Sequence of chain 2.A:
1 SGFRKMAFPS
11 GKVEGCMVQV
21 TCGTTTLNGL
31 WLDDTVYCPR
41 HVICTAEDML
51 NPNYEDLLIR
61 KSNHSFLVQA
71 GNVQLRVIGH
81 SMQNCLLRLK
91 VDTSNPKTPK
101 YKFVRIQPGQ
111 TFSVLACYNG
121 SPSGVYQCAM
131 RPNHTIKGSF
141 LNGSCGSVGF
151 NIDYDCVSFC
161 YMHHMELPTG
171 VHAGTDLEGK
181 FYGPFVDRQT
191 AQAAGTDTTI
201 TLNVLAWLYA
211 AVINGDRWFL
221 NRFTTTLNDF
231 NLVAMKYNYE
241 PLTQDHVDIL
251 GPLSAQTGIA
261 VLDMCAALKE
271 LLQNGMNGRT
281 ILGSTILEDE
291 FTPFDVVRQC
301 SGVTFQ

Sequence of chain 1.A:
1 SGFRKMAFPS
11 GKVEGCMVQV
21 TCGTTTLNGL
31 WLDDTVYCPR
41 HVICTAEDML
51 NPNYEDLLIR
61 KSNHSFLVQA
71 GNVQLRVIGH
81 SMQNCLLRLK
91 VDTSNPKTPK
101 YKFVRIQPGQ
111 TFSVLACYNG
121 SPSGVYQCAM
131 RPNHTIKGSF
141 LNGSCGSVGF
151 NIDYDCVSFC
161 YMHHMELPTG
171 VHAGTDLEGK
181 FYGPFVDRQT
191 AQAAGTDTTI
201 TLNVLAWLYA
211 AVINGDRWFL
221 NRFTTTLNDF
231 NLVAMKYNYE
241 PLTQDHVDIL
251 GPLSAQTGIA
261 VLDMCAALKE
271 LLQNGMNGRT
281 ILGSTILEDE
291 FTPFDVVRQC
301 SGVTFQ

A protein and the small-molecule ligand that binds it are described below.
Small molecule (SMILES): CC(=O)N[C@@H](CC(C)C)C(=O)N[C@@H](C)C(=O)N[C@@H](C)C(=O)N[C@@H](C[C@@H]1CCNC1=O)[C@@H](C)O

Binding-site contacts:
Ligand atom N contacts residue PRO168 of chain 1.A at 3.7 Å.
Ligand atom CD2 contacts residue HIS163 of chain 1.A at 3.8 Å.
Ligand atom CA contacts residue GLU166 of chain 1.A at 2.7 Å.
Ligand atom CMK contacts residue CYS145 of chain 1.A at 2.0 Å (hydrophobic).
Ligand atom OAD contacts residue GLU166 of chain 1.A at 3.3 Å.
Ligand atom CD1 contacts residue PRO168 of chain 1.A at 3.7 Å (hydrophobic).
Ligand atom CD1 contacts residue ASN142 of chain 1.A at 3.5 Å.
Ligand atom N contacts residue LEU167 of chain 1.A at 3.6 Å.
Ligand atom OAD contacts residue HIS172 of chain 1.A at 3.2 Å.
Ligand atom N contacts residue GLU166 of chain 1.A at 3.0 Å (salt-bridge).
Ligand atom O contacts residue CYS145 of chain 1.A at 3.0 Å (h-bond).
Ligand atom CD2 contacts residue GLU166 of chain 1.A at 3.3 Å.
Ligand atom CA contacts residue HIS164 of chain 1.A at 3.5 Å.
Ligand atom C contacts residue GLU166 of chain 1.A at 3.0 Å.
Ligand atom CAE contacts residue ASN142 of chain 1.A at 3.4 Å.
Ligand atom CMK contacts residue HIS41 of chain 1.A at 3.6 Å.
Ligand atom NAH contacts residue GLU166 of chain 1.A at 2.9 Å (salt-bridge).
Ligand atom CD1 contacts residue LEU167 of chain 1.A at 3.3 Å (hydrophobic).
Ligand atom CD2 contacts residue GLN192 of chain 1.A at 3.6 Å.
Ligand atom O contacts residue GLY143 of chain 1.A at 2.6 Å (h-bond).
Ligand atom CG contacts residue THR190 of chain 1.A at 3.6 Å.
Ligand atom CB contacts residue MET49 of chain 1.A at 3.8 Å (hydrophobic).
Ligand atom CA contacts residue LEU167 of chain 1.A at 3.8 Å (hydrophobic).
Ligand atom OAD contacts residue PHE140 of chain 1.A at 3.5 Å.
Ligand atom C contacts residue CYS145 of chain 1.A at 1.8 Å (hydrophobic).
Ligand atom CB contacts residue CYS145 of chain 1.A at 3.6 Å (hydrophobic).
Ligand atom C contacts residue HIS164 of chain 1.A at 3.7 Å.
Ligand atom N contacts residue CYS145 of chain 1.A at 2.8 Å (h-bond).
Ligand atom NAH contacts residue PHE140 of chain 1.A at 3.3 Å (h-bond).
Ligand atom N contacts residue HIS164 of chain 1.A at 3.0 Å (h-bond).
Ligand atom CD2 contacts residue THR190 of chain 1.A at 2.5 Å.
Ligand atom CA contacts residue CYS145 of chain 1.A at 2.8 Å (hydrophobic).
Ligand atom O contacts residue GLU166 of chain 1.A at 3.0 Å (salt-bridge).
Ligand atom N contacts residue GLU166 of chain 1.A at 3.0 Å (salt-bridge).
Ligand atom CD1 contacts residue GLN192 of chain 1.A at 2.6 Å.
Ligand atom CB contacts residue LEU141 of chain 1.A at 3.8 Å (hydrophobic).
Ligand atom OAD contacts residue HIS163 of chain 1.A at 2.8 Å (h-bond).
Ligand atom O contacts residue MET165 of chain 1.A at 3.3 Å.
Ligand atom O contacts residue SER144 of chain 1.A at 3.2 Å (h-bond).
Ligand atom O contacts residue ASN142 of chain 1.A at 3.7 Å.